The small molecule below binds the protein below.
Small molecule (SMILES): CC(=O)N[C@H]1[C@H](O[C@H]2[C@H](O)[C@@H](NC(C)=O)CO[C@@H]2CO)O[C@H](CO)[C@@H](O)[C@@H]1O

Sequence of chain 4.C:
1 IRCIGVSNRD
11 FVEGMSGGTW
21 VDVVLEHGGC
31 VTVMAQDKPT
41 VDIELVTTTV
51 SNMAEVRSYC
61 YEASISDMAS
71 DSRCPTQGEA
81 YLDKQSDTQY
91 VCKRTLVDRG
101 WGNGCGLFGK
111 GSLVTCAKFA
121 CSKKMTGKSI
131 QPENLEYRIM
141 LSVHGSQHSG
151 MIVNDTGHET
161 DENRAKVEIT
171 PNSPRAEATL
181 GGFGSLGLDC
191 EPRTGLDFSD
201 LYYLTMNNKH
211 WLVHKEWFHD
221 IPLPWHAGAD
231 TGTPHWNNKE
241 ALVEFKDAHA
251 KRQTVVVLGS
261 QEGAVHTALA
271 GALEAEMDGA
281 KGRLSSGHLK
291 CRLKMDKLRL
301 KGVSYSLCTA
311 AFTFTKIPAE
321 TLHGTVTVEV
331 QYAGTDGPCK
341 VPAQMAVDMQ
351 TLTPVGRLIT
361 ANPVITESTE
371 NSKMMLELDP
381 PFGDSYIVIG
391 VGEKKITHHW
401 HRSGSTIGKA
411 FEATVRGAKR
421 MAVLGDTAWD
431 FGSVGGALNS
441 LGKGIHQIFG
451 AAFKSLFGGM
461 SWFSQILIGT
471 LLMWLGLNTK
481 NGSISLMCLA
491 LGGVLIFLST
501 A

Binding-site contacts:
Ligand atom C2 contacts residue ASN154 of chain 4.C at 3.5 Å.
Ligand atom C7 contacts residue THR156 of chain 4.C at 3.9 Å.
Ligand atom O7 contacts residue ASN154 of chain 4.C at 2.6 Å (h-bond).
Ligand atom C8 contacts residue ASN154 of chain 4.C at 3.6 Å.
Ligand atom C1 contacts residue THR156 of chain 4.C at 3.6 Å.
Ligand atom O5 contacts residue ASN154 of chain 4.C at 4.0 Å.
Ligand atom N2 contacts residue THR156 of chain 4.C at 3.6 Å (h-bond).
Ligand atom C7 contacts residue ASN154 of chain 4.C at 3.3 Å.
Ligand atom C2 contacts residue THR156 of chain 4.C at 4.2 Å.
Ligand atom C1 contacts residue ASN154 of chain 4.C at 3.4 Å.
Ligand atom C6 contacts residue MET151 of chain 4.C at 4.5 Å (hydrophobic).
Ligand atom O6 contacts residue MET151 of chain 4.C at 3.4 Å.
Ligand atom N2 contacts residue ASN154 of chain 4.C at 3.8 Å.
Ligand atom C8 contacts residue THR156 of chain 4.C at 4.0 Å.